This protein binds this small molecule.
Small molecule (SMILES): Nc1nc2c(ncn2[C@@H]2O[C@H](CO[P](=O)(O)O[P](=O)(O)CP(=O)(O)O)[C@@H](O)[C@H]2O)c(=O)[nH]1

Binding-site contacts:
Ligand atom O2B contacts residue MG1 of chain 1.N at 2.0 Å.
Ligand atom O1G contacts residue LYS17 of chain 1.D at 2.8 Å (salt-bridge).
Ligand atom PG contacts residue MG1 of chain 1.N at 3.2 Å.
Ligand atom O4' contacts residue LYS118 of chain 1.D at 3.3 Å (salt-bridge).
Ligand atom O2G contacts residue THR36 of chain 1.D at 3.5 Å (h-bond).
Ligand atom O2' contacts residue ASP31 of chain 1.D at 3.1 Å (salt-bridge).
Ligand atom O6 contacts residue ASP120 of chain 1.D at 3.4 Å (salt-bridge).
Ligand atom O3G contacts residue MG1 of chain 1.N at 1.9 Å.
Ligand atom N7 contacts residue ALA147 of chain 1.D at 3.5 Å.
Ligand atom O2B contacts residue SER18 of chain 1.D at 2.8 Å (h-bond).
Ligand atom PB contacts residue MG1 of chain 1.N at 3.2 Å.
Ligand atom O2A contacts residue GLY16 of chain 1.D at 3.4 Å.
Ligand atom O2' contacts residue VAL30 of chain 1.D at 2.7 Å (h-bond).
Ligand atom C3B contacts residue MG1 of chain 1.N at 3.5 Å.
Ligand atom O2B contacts residue LYS17 of chain 1.D at 3.5 Å (salt-bridge).
Ligand atom O1B contacts residue GLY16 of chain 1.D at 3.1 Å (h-bond).
Ligand atom O2G contacts residue PRO35 of chain 1.D at 3.2 Å.
Ligand atom O2' contacts residue PHE29 of chain 1.D at 3.1 Å.
Ligand atom N7 contacts residue ASN117 of chain 1.D at 3.1 Å (h-bond).
Ligand atom O3A contacts residue GLY16 of chain 1.D at 3.1 Å (h-bond).
Ligand atom O1B contacts residue GLY14 of chain 1.D at 3.5 Å (h-bond).
Ligand atom N1 contacts residue ASP120 of chain 1.D at 2.7 Å (salt-bridge).
Ligand atom O2A contacts residue ALA19 of chain 1.D at 2.7 Å (h-bond).
Ligand atom C6 contacts residue ASP120 of chain 1.D at 3.5 Å.
Ligand atom C2' contacts residue VAL30 of chain 1.D at 3.4 Å (hydrophobic).
Ligand atom O6 contacts residue ASN117 of chain 1.D at 3.3 Å (h-bond).
Ligand atom C6 contacts residue LYS118 of chain 1.D at 3.5 Å.
Ligand atom O1G contacts residue GLY61 of chain 1.D at 3.2 Å (h-bond).
Ligand atom O6 contacts residue LYS148 of chain 1.D at 3.5 Å (salt-bridge).
Ligand atom C5' contacts residue TYR33 of chain 1.D at 3.5 Å (hydrophobic).
Ligand atom O6 contacts residue ALA147 of chain 1.D at 2.8 Å (h-bond).
Ligand atom O3G contacts residue THR36 of chain 1.D at 2.9 Å (h-bond).
Ligand atom O2A contacts residue SER18 of chain 1.D at 3.4 Å (h-bond).
Ligand atom O3' contacts residue ASP31 of chain 1.D at 2.9 Å (salt-bridge).
Ligand atom O6 contacts residue SER146 of chain 1.D at 3.4 Å.
Ligand atom O1B contacts residue VAL15 of chain 1.D at 3.2 Å (h-bond).
Ligand atom C3B contacts residue GLY14 of chain 1.D at 3.4 Å.
Ligand atom O1B contacts residue LYS17 of chain 1.D at 2.8 Å (salt-bridge).
Ligand atom N2 contacts residue ASP120 of chain 1.D at 2.9 Å (salt-bridge).
Ligand atom O6 contacts residue LYS118 of chain 1.D at 3.3 Å.

Sequence of chain 1.D:
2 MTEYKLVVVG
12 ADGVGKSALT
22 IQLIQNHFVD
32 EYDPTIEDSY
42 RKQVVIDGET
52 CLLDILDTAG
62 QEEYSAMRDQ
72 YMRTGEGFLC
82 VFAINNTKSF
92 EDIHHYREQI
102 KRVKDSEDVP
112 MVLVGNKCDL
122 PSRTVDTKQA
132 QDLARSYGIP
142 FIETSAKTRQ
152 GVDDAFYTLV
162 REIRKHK